A small-molecule ligand and the protein it binds are described below.
Small molecule (SMILES): CC[C@@H](Cc1ccc(OC)c(CNC(=O)c2ccc(C(F)(F)F)cc2F)c1)C(=O)O

Binding-site contacts:
Ligand atom O23 contacts residue TYR272 of chain 1.B at 3.7 Å.
Ligand atom C4 contacts residue PHE81 of chain 1.B at 3.6 Å (hydrophobic).
Ligand atom F27 contacts residue ARG83 of chain 1.B at 3.5 Å.
Ligand atom O23 contacts residue LEU268 of chain 1.B at 3.2 Å.
Ligand atom C4 contacts residue ILE162 of chain 1.B at 3.7 Å (hydrophobic).
Ligand atom C19 contacts residue VAL140 of chain 1.B at 3.8 Å (hydrophobic).
Ligand atom O23 contacts residue HIS122 of chain 1.B at 2.7 Å (h-bond).
Ligand atom C13 contacts residue LEU138 of chain 1.B at 3.8 Å (hydrophobic).
Ligand atom C18 contacts residue ARG83 of chain 1.B at 3.8 Å.
Ligand atom F26 contacts residue CYS84 of chain 1.B at 3.5 Å.
Ligand atom C1 contacts residue HIS248 of chain 1.B at 3.6 Å.
Ligand atom F29 contacts residue VAL80 of chain 1.B at 3.8 Å.
Ligand atom C21 contacts residue ILE163 of chain 1.B at 3.7 Å (hydrophobic).
Ligand atom O22 contacts residue MET252 of chain 1.B at 3.6 Å.
Ligand atom O25 contacts residue THR87 of chain 1.B at 3.3 Å.
Ligand atom F26 contacts residue LEU138 of chain 1.B at 3.8 Å.
Ligand atom C6 contacts residue PHE126 of chain 1.B at 3.8 Å (hydrophobic).
Ligand atom F28 contacts residue VAL147 of chain 1.B at 3.1 Å.
Ligand atom C2 contacts residue THR88 of chain 1.B at 3.1 Å.
Ligand atom C19 contacts residue THR87 of chain 1.B at 3.6 Å.
Ligand atom C1 contacts residue TYR272 of chain 1.B at 3.6 Å (hydrophobic).
Ligand atom C11 contacts residue LYS166 of chain 1.B at 3.7 Å.
Ligand atom N24 contacts residue CYS84 of chain 1.B at 3.4 Å (h-bond).
Ligand atom O22 contacts residue TYR272 of chain 1.B at 2.7 Å (h-bond).
Ligand atom F28 contacts residue VAL140 of chain 1.B at 3.8 Å.
Ligand atom F29 contacts residue VAL147 of chain 1.B at 3.4 Å.
Ligand atom O22 contacts residue HIS122 of chain 1.B at 3.4 Å (h-bond).
Ligand atom O22 contacts residue HIS248 of chain 1.B at 2.5 Å (h-bond).
Ligand atom F28 contacts residue TRP63 of chain 1.B at 3.0 Å.
Ligand atom C18 contacts residue VAL140 of chain 1.B at 3.6 Å (hydrophobic).
Ligand atom C3 contacts residue CYS84 of chain 1.B at 3.5 Å (hydrophobic).
Ligand atom C20 contacts residue VAL147 of chain 1.B at 3.7 Å (hydrophobic).
Ligand atom C1 contacts residue THR88 of chain 1.B at 3.3 Å.
Ligand atom C13 contacts residue THR87 of chain 1.B at 3.8 Å.
Ligand atom C15 contacts residue CYS84 of chain 1.B at 3.6 Å (hydrophobic).
Ligand atom C1 contacts residue LEU268 of chain 1.B at 3.8 Å (hydrophobic).
Ligand atom C5 contacts residue HIS248 of chain 1.B at 3.4 Å.
Ligand atom C4 contacts residue MET252 of chain 1.B at 3.5 Å (hydrophobic).
Ligand atom O23 contacts residue THR88 of chain 1.B at 2.8 Å (h-bond).
Ligand atom C1 contacts residue HIS122 of chain 1.B at 3.2 Å.

Sequence of chain 1.B:
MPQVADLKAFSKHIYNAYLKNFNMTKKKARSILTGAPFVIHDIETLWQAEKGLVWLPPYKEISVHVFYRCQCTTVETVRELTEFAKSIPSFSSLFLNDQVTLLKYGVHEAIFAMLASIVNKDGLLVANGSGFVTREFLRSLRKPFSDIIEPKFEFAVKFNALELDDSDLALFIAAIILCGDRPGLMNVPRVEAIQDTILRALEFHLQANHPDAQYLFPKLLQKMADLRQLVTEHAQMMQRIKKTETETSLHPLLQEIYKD